A small-molecule ligand and the protein it binds are described below.
Small molecule (SMILES): CCCCCCCCOC(=O)c1cc(O)c(O)c(O)c1

Binding-site contacts:
Ligand atom O3 contacts residue NAP1 of chain 1.E at 2.8 Å.
Ligand atom C11 contacts residue TYR19 of chain 1.B at 4.2 Å (hydrophobic).
Ligand atom O1 contacts residue TRP222 of chain 1.B at 4.0 Å.
Ligand atom C12 contacts residue NAP1 of chain 1.E at 3.1 Å.
Ligand atom C10 contacts residue PHE301 of chain 1.B at 4.1 Å (hydrophobic).
Ligand atom C6 contacts residue TRP222 of chain 1.B at 3.5 Å (hydrophobic).
Ligand atom O4 contacts residue TYR19 of chain 1.B at 3.5 Å.
Ligand atom O1 contacts residue TYR19 of chain 1.B at 3.3 Å.
Ligand atom C9 contacts residue PHE301 of chain 1.B at 3.8 Å (hydrophobic).
Ligand atom C11 contacts residue TYR50 of chain 1.B at 3.5 Å (hydrophobic).
Ligand atom C1 contacts residue PHE306 of chain 1.B at 3.3 Å (hydrophobic).
Ligand atom O4 contacts residue NAP1 of chain 1.E at 3.0 Å.
Ligand atom C8 contacts residue TYR19 of chain 1.B at 4.1 Å (hydrophobic).
Ligand atom C8 contacts residue PHE301 of chain 1.B at 4.2 Å (hydrophobic).
Ligand atom O1 contacts residue ARG221 of chain 1.B at 3.9 Å.
Ligand atom C13 contacts residue HIS112 of chain 1.B at 3.8 Å.
Ligand atom O2 contacts residue LEU49 of chain 1.B at 3.9 Å.
Ligand atom C contacts residue PHE306 of chain 1.B at 4.2 Å (hydrophobic).
Ligand atom C14 contacts residue LEU49 of chain 1.B at 3.8 Å (hydrophobic).
Ligand atom O4 contacts residue TYR50 of chain 1.B at 3.0 Å (h-bond).
Ligand atom C10 contacts residue TYR19 of chain 1.B at 3.9 Å (hydrophobic).
Ligand atom C12 contacts residue TYR50 of chain 1.B at 3.4 Å (hydrophobic).
Ligand atom O3 contacts residue TYR50 of chain 1.B at 2.4 Å (h-bond).
Ligand atom C10 contacts residue NAP1 of chain 1.E at 4.1 Å.
Ligand atom C11 contacts residue NAP1 of chain 1.E at 3.4 Å.
Ligand atom C2 contacts residue TRP222 of chain 1.B at 3.5 Å (hydrophobic).
Ligand atom C13 contacts residue LEU49 of chain 1.B at 3.8 Å (hydrophobic).
Ligand atom C7 contacts residue TRP222 of chain 1.B at 3.5 Å (hydrophobic).
Ligand atom C1 contacts residue TRP222 of chain 1.B at 4.2 Å (hydrophobic).
Ligand atom C12 contacts residue HIS112 of chain 1.B at 3.7 Å.
Ligand atom C1 contacts residue SER305 of chain 1.B at 4.2 Å.
Ligand atom C7 contacts residue PHE301 of chain 1.B at 4.2 Å (hydrophobic).
Ligand atom C contacts residue TRP222 of chain 1.B at 4.0 Å (hydrophobic).
Ligand atom C14 contacts residue PHE301 of chain 1.B at 3.9 Å (hydrophobic).
Ligand atom O2 contacts residue NAP1 of chain 1.E at 2.9 Å (h-bond).
Ligand atom O2 contacts residue HIS112 of chain 1.B at 3.1 Å (h-bond).
Ligand atom O contacts residue TRP222 of chain 1.B at 4.2 Å.
Ligand atom O3 contacts residue HIS112 of chain 1.B at 2.7 Å (h-bond).
Ligand atom C13 contacts residue NAP1 of chain 1.E at 3.6 Å.
Ligand atom C contacts residue SER305 of chain 1.B at 3.9 Å.

Sequence of chain 1.B:
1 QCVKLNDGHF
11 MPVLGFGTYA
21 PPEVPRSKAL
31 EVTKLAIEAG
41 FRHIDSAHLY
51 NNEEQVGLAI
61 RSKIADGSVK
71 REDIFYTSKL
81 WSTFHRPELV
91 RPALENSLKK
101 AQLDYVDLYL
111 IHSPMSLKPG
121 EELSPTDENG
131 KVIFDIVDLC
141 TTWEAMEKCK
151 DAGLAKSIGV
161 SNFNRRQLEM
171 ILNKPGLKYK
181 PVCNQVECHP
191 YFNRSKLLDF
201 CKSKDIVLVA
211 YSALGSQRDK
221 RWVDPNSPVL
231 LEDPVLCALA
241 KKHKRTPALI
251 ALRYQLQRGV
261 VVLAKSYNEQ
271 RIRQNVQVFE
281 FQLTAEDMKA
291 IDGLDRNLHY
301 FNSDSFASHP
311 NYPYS